Sequence of chain 1.L:
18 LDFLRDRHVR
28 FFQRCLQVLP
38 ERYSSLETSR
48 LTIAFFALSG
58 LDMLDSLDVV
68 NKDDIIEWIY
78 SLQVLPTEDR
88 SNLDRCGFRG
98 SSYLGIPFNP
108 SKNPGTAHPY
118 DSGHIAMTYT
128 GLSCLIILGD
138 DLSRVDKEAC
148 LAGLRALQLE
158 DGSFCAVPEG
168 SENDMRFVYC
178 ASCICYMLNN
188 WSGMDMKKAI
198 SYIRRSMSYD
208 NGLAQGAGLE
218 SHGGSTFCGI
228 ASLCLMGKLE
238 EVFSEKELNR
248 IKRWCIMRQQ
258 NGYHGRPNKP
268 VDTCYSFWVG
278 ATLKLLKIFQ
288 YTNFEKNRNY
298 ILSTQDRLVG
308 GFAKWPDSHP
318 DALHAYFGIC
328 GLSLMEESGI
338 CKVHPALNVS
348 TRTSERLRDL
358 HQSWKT

This small molecule binds to this protein.
Small molecule (SMILES): CC(C)=CCC/C(C)=C/CC/C(C)=C/CCN(C)CCO[P](=O)(O)OP(=O)(O)O

Binding-site contacts:
Ligand atom O1B contacts residue LYS266 of chain 1.L at 2.9 Å (salt-bridge).
Ligand atom O1A contacts residue LYS198 of chain 1.K at 3.6 Å.
Ligand atom O2A contacts residue LYS164 of chain 1.K at 2.9 Å (salt-bridge).
Ligand atom C1 contacts residue HIS201 of chain 1.K at 3.8 Å.
Ligand atom C14 contacts residue VAL8 of chain 1.R at 3.5 Å (hydrophobic).
Ligand atom O2B contacts residue HIS219 of chain 1.L at 2.7 Å (h-bond).
Ligand atom C13 contacts residue ARG173 of chain 1.L at 3.8 Å.
Ligand atom PA contacts residue ARG263 of chain 1.L at 4.0 Å.
Ligand atom O1B contacts residue ARG263 of chain 1.L at 3.1 Å (salt-bridge).
Ligand atom PB contacts residue ARG263 of chain 1.L at 3.7 Å.
Ligand atom C9 contacts residue TRP275 of chain 1.L at 3.8 Å (hydrophobic).
Ligand atom C11 contacts residue ARG173 of chain 1.L at 3.6 Å.
Ligand atom O2B contacts residue ARG263 of chain 1.L at 3.7 Å.
Ligand atom O2B contacts residue TYR272 of chain 1.L at 3.4 Å (h-bond).
Ligand atom C6 contacts residue HIS219 of chain 1.L at 3.6 Å.
Ligand atom C5 contacts residue TYR166 of chain 1.K at 3.8 Å (hydrophobic).
Ligand atom C15 contacts residue ARG173 of chain 1.L at 3.8 Å.
Ligand atom C10 contacts residue TYR272 of chain 1.L at 3.5 Å (hydrophobic).
Ligand atom C2 contacts residue TYR166 of chain 1.K at 3.8 Å (hydrophobic).
Ligand atom C15 contacts residue TYR176 of chain 1.L at 4.0 Å (hydrophobic).
Ligand atom O1A contacts residue ARG263 of chain 1.L at 3.0 Å (salt-bridge).
Ligand atom O3A contacts residue ARG263 of chain 1.L at 4.0 Å.
Ligand atom C20 contacts residue THR49 of chain 1.L at 4.0 Å.
Ligand atom C11 contacts residue VAL8 of chain 1.R at 4.0 Å (hydrophobic).
Ligand atom C19 contacts residue TYR126 of chain 1.L at 3.8 Å (hydrophobic).
Ligand atom C20 contacts residue THR127 of chain 1.L at 3.9 Å.
Ligand atom N3 contacts residue TYR166 of chain 1.K at 4.0 Å.
Ligand atom C10 contacts residue TRP275 of chain 1.L at 3.5 Å (hydrophobic).
Ligand atom C1 contacts residue TYR200 of chain 1.K at 3.4 Å (hydrophobic).
Ligand atom O1 contacts residue LYS164 of chain 1.K at 4.0 Å.
Ligand atom C12 contacts residue TRP275 of chain 1.L at 3.7 Å (hydrophobic).
Ligand atom O3B contacts residue TYR272 of chain 1.L at 3.9 Å.
Ligand atom C12 contacts residue CYS225 of chain 1.L at 3.9 Å (hydrophobic).
Ligand atom C18 contacts residue TYR126 of chain 1.L at 3.9 Å (hydrophobic).
Ligand atom C4 contacts residue LYS7 of chain 1.R at 3.7 Å.
Ligand atom C8 contacts residue GLY221 of chain 1.L at 4.0 Å.
Ligand atom C12 contacts residue ARG173 of chain 1.L at 3.8 Å.
Ligand atom O1A contacts residue TYR200 of chain 1.K at 3.2 Å (h-bond).
Ligand atom C14 contacts residue ARG173 of chain 1.L at 3.6 Å.
Ligand atom C9 contacts residue GLY221 of chain 1.L at 3.9 Å.

Sequence of chain 1.K:
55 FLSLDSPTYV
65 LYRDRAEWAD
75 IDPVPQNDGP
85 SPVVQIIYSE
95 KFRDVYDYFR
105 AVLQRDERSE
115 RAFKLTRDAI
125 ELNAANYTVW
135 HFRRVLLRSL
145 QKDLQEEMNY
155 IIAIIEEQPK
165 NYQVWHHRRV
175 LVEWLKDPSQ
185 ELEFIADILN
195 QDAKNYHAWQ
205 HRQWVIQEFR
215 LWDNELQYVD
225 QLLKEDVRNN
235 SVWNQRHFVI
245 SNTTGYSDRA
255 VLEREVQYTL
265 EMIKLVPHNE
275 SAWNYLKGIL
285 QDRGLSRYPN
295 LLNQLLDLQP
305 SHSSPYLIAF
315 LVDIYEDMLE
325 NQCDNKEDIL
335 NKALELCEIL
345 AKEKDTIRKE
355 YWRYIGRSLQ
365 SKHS

Sequence of chain 1.R:
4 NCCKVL